Sequence of chain 60.H:
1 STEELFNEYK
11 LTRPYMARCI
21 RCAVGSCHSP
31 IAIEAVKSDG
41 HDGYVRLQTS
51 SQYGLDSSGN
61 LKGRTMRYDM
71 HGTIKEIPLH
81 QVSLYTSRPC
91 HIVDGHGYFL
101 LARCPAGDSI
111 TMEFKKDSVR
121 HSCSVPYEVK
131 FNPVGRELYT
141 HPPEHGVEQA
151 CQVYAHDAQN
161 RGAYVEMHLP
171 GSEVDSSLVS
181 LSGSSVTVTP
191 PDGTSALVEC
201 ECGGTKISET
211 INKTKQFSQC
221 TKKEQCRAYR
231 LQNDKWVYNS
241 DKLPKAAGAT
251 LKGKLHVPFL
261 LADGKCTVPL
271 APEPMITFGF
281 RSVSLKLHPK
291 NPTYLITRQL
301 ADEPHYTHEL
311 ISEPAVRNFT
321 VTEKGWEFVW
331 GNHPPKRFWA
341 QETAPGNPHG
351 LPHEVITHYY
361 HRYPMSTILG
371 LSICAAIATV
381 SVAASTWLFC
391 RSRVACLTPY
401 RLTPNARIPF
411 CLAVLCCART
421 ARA

The protein below binds the small molecule below.
Small molecule (SMILES): CC(=O)N[C@@H]1[C@@H](O)[C@H](O)[C@@H](CO)O[C@H]1O

Binding-site contacts:
Ligand atom O6 contacts residue ASN318 of chain 60.H at 2.6 Å (h-bond).
Ligand atom C6 contacts residue SER284 of chain 60.H at 3.5 Å.
Ligand atom O6 contacts residue SER284 of chain 60.H at 2.6 Å (h-bond).
Ligand atom C6 contacts residue ASN318 of chain 60.H at 3.2 Å.